Binding-site contacts:
Ligand atom C8 contacts residue ASN278 of chain 1.E at 3.9 Å.
Ligand atom C5 contacts residue THR280 of chain 1.E at 4.1 Å.
Ligand atom O5 contacts residue ASN281 of chain 1.E at 3.4 Å.
Ligand atom C6 contacts residue ASN281 of chain 1.E at 4.3 Å.
Ligand atom O6 contacts residue ASN281 of chain 1.E at 3.0 Å (h-bond).
Ligand atom C5 contacts residue ASN278 of chain 1.E at 3.7 Å.
Ligand atom C1 contacts residue ASN278 of chain 1.E at 1.4 Å.
Ligand atom C3 contacts residue ASN278 of chain 1.E at 3.8 Å.
Ligand atom O5 contacts residue ASN278 of chain 1.E at 2.4 Å (h-bond).
Ligand atom C4 contacts residue ASN278 of chain 1.E at 4.2 Å.
Ligand atom C1 contacts residue THR280 of chain 1.E at 4.1 Å.
Ligand atom C1 contacts residue ASN281 of chain 1.E at 3.8 Å.
Ligand atom N2 contacts residue ASN278 of chain 1.E at 2.9 Å (h-bond).
Ligand atom C7 contacts residue ASN278 of chain 1.E at 3.2 Å.
Ligand atom O7 contacts residue ASN278 of chain 1.E at 3.1 Å (h-bond).
Ligand atom C2 contacts residue ASN278 of chain 1.E at 2.5 Å.

This small molecule binds to this protein.
Small molecule (SMILES): CC(=O)N[C@@H]1[C@@H](O)[C@H](O)[C@@H](CO)O[C@H]1O

Sequence of chain 1.E:
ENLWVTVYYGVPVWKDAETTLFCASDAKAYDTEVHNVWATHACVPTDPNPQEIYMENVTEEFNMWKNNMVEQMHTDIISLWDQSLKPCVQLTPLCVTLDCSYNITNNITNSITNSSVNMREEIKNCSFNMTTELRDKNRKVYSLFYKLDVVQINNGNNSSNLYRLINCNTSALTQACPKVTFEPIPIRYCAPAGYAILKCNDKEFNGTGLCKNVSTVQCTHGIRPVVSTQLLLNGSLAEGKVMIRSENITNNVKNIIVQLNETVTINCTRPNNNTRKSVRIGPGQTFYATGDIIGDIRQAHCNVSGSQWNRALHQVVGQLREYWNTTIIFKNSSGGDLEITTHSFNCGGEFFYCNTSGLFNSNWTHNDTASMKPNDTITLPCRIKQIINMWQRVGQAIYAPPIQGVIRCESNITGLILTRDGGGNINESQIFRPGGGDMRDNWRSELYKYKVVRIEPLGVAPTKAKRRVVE